Sequence of chain 1.E:
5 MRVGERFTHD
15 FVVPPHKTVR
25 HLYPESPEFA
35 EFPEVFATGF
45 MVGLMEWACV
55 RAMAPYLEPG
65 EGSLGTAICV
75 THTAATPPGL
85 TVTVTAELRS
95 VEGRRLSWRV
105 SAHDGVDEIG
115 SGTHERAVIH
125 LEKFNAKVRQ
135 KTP

Sequence of chain 1.F:
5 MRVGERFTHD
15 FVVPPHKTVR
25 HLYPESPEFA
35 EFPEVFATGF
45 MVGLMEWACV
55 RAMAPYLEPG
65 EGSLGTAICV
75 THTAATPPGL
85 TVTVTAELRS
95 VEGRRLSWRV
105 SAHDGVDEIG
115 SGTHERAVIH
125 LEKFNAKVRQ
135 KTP

Binding-site contacts:
Ligand atom O5 contacts residue ALA78 of chain 1.F at 3.8 Å.
Ligand atom O11 contacts residue THR77 of chain 1.F at 3.0 Å (h-bond).
Ligand atom C6 contacts residue LEU68 of chain 1.E at 3.8 Å (hydrophobic).
Ligand atom O5 contacts residue ALA79 of chain 1.F at 3.5 Å.
Ligand atom O5 contacts residue HIS76 of chain 1.F at 3.9 Å.
Ligand atom F4 contacts residue VAL39 of chain 1.F at 4.0 Å.
Ligand atom C6 contacts residue GLY69 of chain 1.E at 4.3 Å.
Ligand atom N8 contacts residue ALA78 of chain 1.F at 3.8 Å.
Ligand atom C10 contacts residue THR70 of chain 1.E at 3.3 Å.
Ligand atom C9 contacts residue HIS76 of chain 1.F at 4.3 Å.
Ligand atom N8 contacts residue LEU68 of chain 1.E at 4.2 Å.
Ligand atom C7 contacts residue HIS76 of chain 1.F at 3.2 Å.
Ligand atom O4 contacts residue HIS76 of chain 1.F at 3.6 Å (h-bond).
Ligand atom C7 contacts residue LEU68 of chain 1.E at 3.8 Å (hydrophobic).
Ligand atom C2 contacts residue HIS76 of chain 1.F at 3.8 Å.
Ligand atom C6 contacts residue ALA79 of chain 1.F at 4.0 Å (hydrophobic).
Ligand atom O4 contacts residue LEU68 of chain 1.E at 4.0 Å.
Ligand atom C3 contacts residue HIS76 of chain 1.F at 3.5 Å.
Ligand atom F4 contacts residue HIS76 of chain 1.F at 4.1 Å.
Ligand atom O5 contacts residue PHE40 of chain 1.F at 4.3 Å.
Ligand atom C9 contacts residue THR77 of chain 1.F at 3.3 Å.
Ligand atom C7 contacts residue THR70 of chain 1.E at 4.2 Å.
Ligand atom N8 contacts residue HIS76 of chain 1.F at 3.9 Å.
Ligand atom C2 contacts residue LEU68 of chain 1.E at 4.3 Å (hydrophobic).
Ligand atom C10 contacts residue HIS76 of chain 1.F at 4.2 Å.
Ligand atom C2 contacts residue GLY69 of chain 1.E at 3.7 Å.
Ligand atom C7 contacts residue GLY69 of chain 1.E at 4.2 Å.
Ligand atom C3 contacts residue THR42 of chain 1.F at 3.8 Å.
Ligand atom C6 contacts residue ALA78 of chain 1.F at 3.8 Å (hydrophobic).
Ligand atom C7 contacts residue ALA78 of chain 1.F at 4.2 Å (hydrophobic).
Ligand atom O4 contacts residue GLY69 of chain 1.E at 3.1 Å (h-bond).
Ligand atom F4 contacts residue PHE40 of chain 1.F at 3.5 Å.
Ligand atom O5 contacts residue VAL39 of chain 1.F at 4.2 Å.
Ligand atom C3 contacts residue GLY69 of chain 1.E at 3.4 Å.
Ligand atom C6 contacts residue HIS76 of chain 1.F at 3.7 Å.
Ligand atom C3 contacts residue LEU68 of chain 1.E at 4.3 Å (hydrophobic).
Ligand atom N8 contacts residue THR77 of chain 1.F at 3.3 Å (h-bond).
Ligand atom C10 contacts residue THR77 of chain 1.F at 4.4 Å.
Ligand atom C7 contacts residue THR77 of chain 1.F at 4.1 Å.
Ligand atom F4 contacts residue THR42 of chain 1.F at 4.2 Å.

A protein and the small-molecule ligand that binds it are described below.
Small molecule (SMILES): CC(C)(CO)[C@H](O)C(=O)NCCC(=O)NCCOC(=O)CF